Binding-site contacts:
Ligand atom C7 contacts residue THR333 of chain 1.A at 3.6 Å.
Ligand atom C3 contacts residue ASN331 of chain 1.A at 3.6 Å.
Ligand atom C4 contacts residue ASN331 of chain 1.A at 4.2 Å.
Ligand atom C5 contacts residue GLN580 of chain 1.A at 3.5 Å.
Ligand atom C1 contacts residue ASN331 of chain 1.A at 1.5 Å.
Ligand atom C5 contacts residue ASN331 of chain 1.A at 3.6 Å.
Ligand atom O7 contacts residue ASN331 of chain 1.A at 3.7 Å.
Ligand atom C6 contacts residue GLN580 of chain 1.A at 3.7 Å.
Ligand atom O6 contacts residue GLN580 of chain 1.A at 2.8 Å (h-bond).
Ligand atom C2 contacts residue ASN331 of chain 1.A at 2.5 Å.
Ligand atom O7 contacts residue THR333 of chain 1.A at 2.9 Å.
Ligand atom O5 contacts residue GLN580 of chain 1.A at 3.1 Å (h-bond).
Ligand atom N2 contacts residue THR333 of chain 1.A at 4.4 Å.
Ligand atom C7 contacts residue ASN331 of chain 1.A at 3.2 Å.
Ligand atom O5 contacts residue ASN331 of chain 1.A at 2.5 Å (h-bond).
Ligand atom N2 contacts residue ASN331 of chain 1.A at 2.6 Å (h-bond).
Ligand atom C1 contacts residue GLN580 of chain 1.A at 3.7 Å.
Ligand atom C8 contacts residue THR333 of chain 1.A at 4.2 Å.
Ligand atom C8 contacts residue ASN331 of chain 1.A at 4.0 Å.
Ligand atom O7 contacts residue ILE332 of chain 1.A at 4.2 Å.

The small molecule below binds the protein below.
Small molecule (SMILES): CC(=O)N[C@@H]1[C@@H](O)[C@H](O)[C@@H](CO)O[C@H]1O

Sequence of chain 1.A:
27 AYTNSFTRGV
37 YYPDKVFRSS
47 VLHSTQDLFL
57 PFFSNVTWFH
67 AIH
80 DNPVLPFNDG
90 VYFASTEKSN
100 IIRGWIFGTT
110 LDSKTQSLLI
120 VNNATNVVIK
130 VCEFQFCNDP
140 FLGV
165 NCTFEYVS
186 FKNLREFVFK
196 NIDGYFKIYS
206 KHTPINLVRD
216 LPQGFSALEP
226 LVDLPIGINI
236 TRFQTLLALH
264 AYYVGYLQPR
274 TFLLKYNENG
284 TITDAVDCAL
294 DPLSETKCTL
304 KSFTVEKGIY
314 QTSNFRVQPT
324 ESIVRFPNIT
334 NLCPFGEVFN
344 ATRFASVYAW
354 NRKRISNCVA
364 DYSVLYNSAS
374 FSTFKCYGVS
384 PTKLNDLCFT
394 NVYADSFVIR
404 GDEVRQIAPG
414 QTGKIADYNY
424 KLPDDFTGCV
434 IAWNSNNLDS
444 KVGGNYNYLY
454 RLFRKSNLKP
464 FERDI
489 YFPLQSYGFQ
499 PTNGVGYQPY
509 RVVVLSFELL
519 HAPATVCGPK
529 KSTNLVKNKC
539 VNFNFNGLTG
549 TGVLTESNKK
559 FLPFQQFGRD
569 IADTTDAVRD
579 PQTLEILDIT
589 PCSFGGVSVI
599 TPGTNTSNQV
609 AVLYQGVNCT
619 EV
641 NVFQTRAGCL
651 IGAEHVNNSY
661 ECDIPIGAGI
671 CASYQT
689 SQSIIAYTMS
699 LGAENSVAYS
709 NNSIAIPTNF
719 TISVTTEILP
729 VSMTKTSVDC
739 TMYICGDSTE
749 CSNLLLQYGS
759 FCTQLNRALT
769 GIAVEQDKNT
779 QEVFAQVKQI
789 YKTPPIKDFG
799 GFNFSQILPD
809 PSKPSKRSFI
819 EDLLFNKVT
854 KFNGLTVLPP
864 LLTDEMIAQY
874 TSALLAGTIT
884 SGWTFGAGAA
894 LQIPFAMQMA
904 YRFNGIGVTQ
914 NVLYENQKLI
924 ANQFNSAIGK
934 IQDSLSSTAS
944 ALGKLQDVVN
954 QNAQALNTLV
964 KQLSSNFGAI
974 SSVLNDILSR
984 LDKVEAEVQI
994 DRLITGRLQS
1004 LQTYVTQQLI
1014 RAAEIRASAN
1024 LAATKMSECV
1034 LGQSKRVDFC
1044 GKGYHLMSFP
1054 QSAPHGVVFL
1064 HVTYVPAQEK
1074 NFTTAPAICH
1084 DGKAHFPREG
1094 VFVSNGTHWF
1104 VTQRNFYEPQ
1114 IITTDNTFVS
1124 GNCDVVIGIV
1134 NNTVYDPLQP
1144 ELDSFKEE